Sequence of chain 1.C:
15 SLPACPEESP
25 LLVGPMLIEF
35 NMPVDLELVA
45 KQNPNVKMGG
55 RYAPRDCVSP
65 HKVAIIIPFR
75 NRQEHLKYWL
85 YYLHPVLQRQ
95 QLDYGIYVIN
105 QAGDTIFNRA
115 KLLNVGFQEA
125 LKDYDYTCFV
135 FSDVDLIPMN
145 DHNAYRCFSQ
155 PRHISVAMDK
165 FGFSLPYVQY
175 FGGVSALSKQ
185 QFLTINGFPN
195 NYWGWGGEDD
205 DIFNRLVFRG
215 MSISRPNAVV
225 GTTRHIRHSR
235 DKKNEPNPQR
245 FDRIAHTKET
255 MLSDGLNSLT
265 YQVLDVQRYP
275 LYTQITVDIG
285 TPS

Binding-site contacts:
Ligand atom C7 contacts residue ARG244 of chain 1.C at 4.0 Å.
Ligand atom C3 contacts residue TYR171 of chain 1.C at 4.2 Å (hydrophobic).
Ligand atom O2 contacts residue PHE245 of chain 1.C at 4.1 Å.
Ligand atom C5 contacts residue TYR174 of chain 1.C at 3.9 Å (hydrophobic).
Ligand atom O4 contacts residue GOL1 of chain 1.Y at 3.2 Å.
Ligand atom C7 contacts residue GLY201 of chain 1.C at 3.7 Å.
Ligand atom O7 contacts residue ARG244 of chain 1.C at 3.0 Å (salt-bridge).
Ligand atom C1 contacts residue TYR171 of chain 1.C at 3.7 Å (hydrophobic).
Ligand atom O3 contacts residue GLY201 of chain 1.C at 3.0 Å (h-bond).
Ligand atom O7 contacts residue GLY201 of chain 1.C at 4.0 Å.
Ligand atom C3 contacts residue GLY201 of chain 1.C at 4.1 Å.
Ligand atom C5 contacts residue TYR171 of chain 1.C at 4.0 Å (hydrophobic).
Ligand atom C3 contacts residue TYR171 of chain 1.C at 4.1 Å (hydrophobic).
Ligand atom O6 contacts residue PHE165 of chain 1.C at 3.6 Å.
Ligand atom C4 contacts residue TYR171 of chain 1.C at 3.9 Å (hydrophobic).
Ligand atom C8 contacts residue GLY201 of chain 1.C at 3.7 Å.
Ligand atom O6 contacts residue TRP199 of chain 1.C at 3.8 Å.
Ligand atom C2 contacts residue ASP204 of chain 1.C at 3.8 Å.
Ligand atom O4 contacts residue ASP203 of chain 1.C at 2.7 Å (salt-bridge).
Ligand atom O7 contacts residue TRP199 of chain 1.C at 4.1 Å.
Ligand atom C6 contacts residue TYR171 of chain 1.C at 4.0 Å (hydrophobic).
Ligand atom C8 contacts residue ASP204 of chain 1.C at 3.1 Å.
Ligand atom C2 contacts residue TRP199 of chain 1.C at 4.1 Å (hydrophobic).
Ligand atom C5 contacts residue TYR171 of chain 1.C at 4.0 Å (hydrophobic).
Ligand atom O3 contacts residue ASP203 of chain 1.C at 2.7 Å (salt-bridge).
Ligand atom N2 contacts residue ASP204 of chain 1.C at 2.7 Å (salt-bridge).
Ligand atom O3 contacts residue GLY200 of chain 1.C at 3.6 Å.
Ligand atom O3 contacts residue GOL1 of chain 1.Y at 3.5 Å.
Ligand atom C3 contacts residue ASP203 of chain 1.C at 3.4 Å.
Ligand atom O5 contacts residue TYR171 of chain 1.C at 4.1 Å.
Ligand atom C8 contacts residue ILE248 of chain 1.C at 4.1 Å (hydrophobic).
Ligand atom O4 contacts residue TYR174 of chain 1.C at 3.4 Å.
Ligand atom C3 contacts residue ASP204 of chain 1.C at 4.0 Å.
Ligand atom C6 contacts residue TYR174 of chain 1.C at 3.8 Å (hydrophobic).
Ligand atom C6 contacts residue PHE165 of chain 1.C at 3.5 Å (hydrophobic).
Ligand atom C4 contacts residue TRP199 of chain 1.C at 4.0 Å (hydrophobic).
Ligand atom C4 contacts residue GOL1 of chain 1.Y at 4.1 Å.
Ligand atom N2 contacts residue GLY201 of chain 1.C at 3.8 Å.
Ligand atom C4 contacts residue ASP203 of chain 1.C at 3.6 Å.
Ligand atom C7 contacts residue ASP204 of chain 1.C at 3.4 Å.

The small molecule below binds the protein below.
Small molecule (SMILES): CC(=O)N[C@H]1[C@H](O[C@H]2[C@@H](O)[C@@H](CO)O[C@@H](O[C@H]3[C@H](O)[C@@H](O)[C@H](O)O[C@@H]3CO)[C@@H]2O)O[C@H](CO)[C@@H](O)[C@@H]1O